Sequence of chain 8.D:
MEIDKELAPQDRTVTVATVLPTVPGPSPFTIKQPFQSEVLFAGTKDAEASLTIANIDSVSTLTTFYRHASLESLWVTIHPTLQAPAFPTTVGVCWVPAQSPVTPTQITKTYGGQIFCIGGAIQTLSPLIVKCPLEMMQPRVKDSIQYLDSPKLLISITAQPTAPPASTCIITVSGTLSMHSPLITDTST

Binding-site contacts:
Ligand atom O5' contacts residue LYS131 of chain 7.C at 3.3 Å.
Ligand atom C4' contacts residue TRP75 of chain 7.C at 4.5 Å (hydrophobic).
Ligand atom OP2 contacts residue SER73 of chain 7.C at 4.0 Å.
Ligand atom O4' contacts residue ARG12 of chain 8.D at 4.0 Å.
Ligand atom O2' contacts residue THR13 of chain 8.D at 3.7 Å.
Ligand atom OP1 contacts residue VAL14 of chain 8.D at 3.4 Å.
Ligand atom O5' contacts residue TYR111 of chain 8.D at 4.4 Å.
Ligand atom C1' contacts residue ARG12 of chain 8.D at 3.9 Å.
Ligand atom OP1 contacts residue TYR111 of chain 8.D at 3.6 Å (h-bond).
Ligand atom O2 contacts residue ARG12 of chain 8.D at 3.6 Å.
Ligand atom C2 contacts residue ARG12 of chain 8.D at 4.5 Å.
Ligand atom OP1 contacts residue SER73 of chain 7.C at 3.2 Å (h-bond).
Ligand atom OP1 contacts residue TRP75 of chain 7.C at 3.9 Å.
Ligand atom O2' contacts residue TYR111 of chain 8.D at 4.3 Å.
Ligand atom O2' contacts residue ARG12 of chain 8.D at 3.6 Å.
Ligand atom P contacts residue TYR111 of chain 8.D at 4.5 Å.
Ligand atom O3' contacts residue TRP75 of chain 7.C at 3.6 Å.
Ligand atom O2' contacts residue ASP11 of chain 8.D at 3.5 Å.
Ligand atom OP1 contacts residue THR176 of chain 7.C at 3.4 Å (h-bond).
Ligand atom P contacts residue SER73 of chain 7.C at 4.1 Å.
Ligand atom O3' contacts residue THR13 of chain 8.D at 4.4 Å.
Ligand atom C4' contacts residue ARG12 of chain 8.D at 3.6 Å.
Ligand atom O5' contacts residue ARG12 of chain 8.D at 4.1 Å.
Ligand atom C5' contacts residue LYS131 of chain 7.C at 4.2 Å.
Ligand atom O2' contacts residue VAL14 of chain 8.D at 4.3 Å.
Ligand atom P contacts residue TRP75 of chain 7.C at 4.3 Å.
Ligand atom C5' contacts residue ARG12 of chain 8.D at 4.3 Å.

Sequence of chain 7.C:
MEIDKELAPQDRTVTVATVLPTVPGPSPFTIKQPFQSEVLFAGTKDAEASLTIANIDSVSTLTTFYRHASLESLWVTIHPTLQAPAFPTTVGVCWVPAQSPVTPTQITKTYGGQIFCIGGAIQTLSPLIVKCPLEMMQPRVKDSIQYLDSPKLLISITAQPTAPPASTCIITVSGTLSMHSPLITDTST

A protein and the small-molecule ligand that binds it are described below.
Small molecule (SMILES): Nc1ccn([C@@H]2O[C@H](CO[P](=O)(O)O[C@H]3[C@@H](O)[C@H](n4ccc(N)nc4=O)O[C@@H]3CO[P](=O)(O)O[C@H]3[C@@H](O)[C@H](n4ccc(N)nc4=O)O[C@@H]3CO)[C@@H](O)[C@H]2O)c(=O)n1